Sequence of chain 1.A:
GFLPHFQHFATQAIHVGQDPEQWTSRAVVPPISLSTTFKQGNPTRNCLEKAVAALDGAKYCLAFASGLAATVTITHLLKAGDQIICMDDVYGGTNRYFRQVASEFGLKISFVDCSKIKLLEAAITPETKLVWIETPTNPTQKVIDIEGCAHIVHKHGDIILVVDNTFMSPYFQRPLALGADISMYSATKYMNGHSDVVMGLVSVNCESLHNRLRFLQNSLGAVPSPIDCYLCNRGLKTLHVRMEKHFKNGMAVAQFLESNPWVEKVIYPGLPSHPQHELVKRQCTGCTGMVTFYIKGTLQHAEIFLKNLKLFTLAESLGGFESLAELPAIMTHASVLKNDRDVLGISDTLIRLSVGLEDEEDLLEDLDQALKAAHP

Sequence of chain 1.B:
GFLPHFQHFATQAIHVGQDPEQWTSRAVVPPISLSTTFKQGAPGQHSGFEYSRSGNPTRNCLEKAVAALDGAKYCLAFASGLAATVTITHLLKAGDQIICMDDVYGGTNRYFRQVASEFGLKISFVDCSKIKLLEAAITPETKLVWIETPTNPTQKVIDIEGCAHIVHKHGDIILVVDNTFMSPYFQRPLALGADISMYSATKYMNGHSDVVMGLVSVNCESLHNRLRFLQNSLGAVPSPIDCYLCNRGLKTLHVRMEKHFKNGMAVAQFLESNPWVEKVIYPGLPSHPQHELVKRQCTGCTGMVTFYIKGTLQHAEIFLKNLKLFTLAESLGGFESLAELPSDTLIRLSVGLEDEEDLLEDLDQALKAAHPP

Binding-site contacts:
Ligand atom O contacts residue TYR115 of chain 1.A at 3.2 Å (h-bond).
Ligand atom CB contacts residue TYR115 of chain 1.A at 2.5 Å (hydrophobic).
Ligand atom OXT contacts residue SER359 of chain 1.A at 4.5 Å.
Ligand atom C1E contacts residue NO31 of chain 1.E at 4.0 Å.
Ligand atom C contacts residue ARG63 of chain 1.B at 4.1 Å.
Ligand atom CA contacts residue TYR61 of chain 1.B at 4.2 Å (hydrophobic).
Ligand atom C contacts residue ASN242 of chain 1.B at 4.2 Å.
Ligand atom C1A contacts residue TYR61 of chain 1.B at 3.2 Å (hydrophobic).
Ligand atom C1E contacts residue TYR61 of chain 1.B at 3.8 Å (hydrophobic).
Ligand atom C1A contacts residue TYR115 of chain 1.A at 2.2 Å (hydrophobic).
Ligand atom N contacts residue GLU340 of chain 1.A at 2.7 Å (salt-bridge).
Ligand atom C1A contacts residue ARG63 of chain 1.B at 4.0 Å.
Ligand atom OXT contacts residue ARG120 of chain 1.A at 2.7 Å (salt-bridge).
Ligand atom CB contacts residue TYR61 of chain 1.B at 4.5 Å (hydrophobic).
Ligand atom C contacts residue ARG120 of chain 1.A at 3.6 Å.
Ligand atom C1A contacts residue LYS213 of chain 1.A at 4.3 Å.
Ligand atom C1E contacts residue ARG63 of chain 1.B at 3.5 Å.
Ligand atom C1E contacts residue GLU340 of chain 1.A at 4.3 Å.
Ligand atom CB contacts residue GLU340 of chain 1.A at 3.2 Å.
Ligand atom CA contacts residue TYR115 of chain 1.A at 3.4 Å (hydrophobic).
Ligand atom C1A contacts residue GLU340 of chain 1.A at 4.5 Å.
Ligand atom CA contacts residue GLU340 of chain 1.A at 3.3 Å.
Ligand atom CB contacts residue THR356 of chain 1.A at 4.4 Å.
Ligand atom C1E contacts residue TYR115 of chain 1.A at 1.3 Å (hydrophobic).
Ligand atom C contacts residue TYR115 of chain 1.A at 3.5 Å (hydrophobic).
Ligand atom O contacts residue SER64 of chain 1.B at 4.4 Å.
Ligand atom CA contacts residue SER64 of chain 1.B at 4.4 Å.
Ligand atom C1A contacts residue PLP1 of chain 1.F at 4.3 Å.
Ligand atom OXT contacts residue ASN242 of chain 1.B at 4.1 Å.
Ligand atom O contacts residue ARG120 of chain 1.A at 3.1 Å (salt-bridge).
Ligand atom O contacts residue ARG63 of chain 1.B at 2.9 Å (salt-bridge).
Ligand atom OXT contacts residue TYR115 of chain 1.A at 4.3 Å.
Ligand atom C1A contacts residue NO31 of chain 1.E at 3.0 Å.
Ligand atom O contacts residue ASN242 of chain 1.B at 3.9 Å.
Ligand atom N contacts residue GLU60 of chain 1.B at 4.5 Å.

A small-molecule ligand and the protein it binds are described below.
Small molecule (SMILES): C=CC[C@H](N)C(=O)O